Sequence of chain 7.F:
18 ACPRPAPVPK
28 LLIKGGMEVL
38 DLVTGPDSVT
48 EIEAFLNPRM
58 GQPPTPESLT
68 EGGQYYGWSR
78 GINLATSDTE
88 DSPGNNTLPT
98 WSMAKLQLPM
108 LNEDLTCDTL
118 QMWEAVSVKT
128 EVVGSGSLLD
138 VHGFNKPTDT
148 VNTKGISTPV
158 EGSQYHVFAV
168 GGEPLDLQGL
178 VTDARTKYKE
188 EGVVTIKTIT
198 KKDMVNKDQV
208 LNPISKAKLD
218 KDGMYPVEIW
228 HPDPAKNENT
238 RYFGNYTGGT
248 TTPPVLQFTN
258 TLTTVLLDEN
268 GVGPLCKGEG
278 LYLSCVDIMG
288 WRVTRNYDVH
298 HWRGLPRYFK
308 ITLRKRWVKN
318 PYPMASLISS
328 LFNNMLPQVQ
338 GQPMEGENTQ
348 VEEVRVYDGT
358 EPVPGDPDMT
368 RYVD

Sequence of chain 8.F:
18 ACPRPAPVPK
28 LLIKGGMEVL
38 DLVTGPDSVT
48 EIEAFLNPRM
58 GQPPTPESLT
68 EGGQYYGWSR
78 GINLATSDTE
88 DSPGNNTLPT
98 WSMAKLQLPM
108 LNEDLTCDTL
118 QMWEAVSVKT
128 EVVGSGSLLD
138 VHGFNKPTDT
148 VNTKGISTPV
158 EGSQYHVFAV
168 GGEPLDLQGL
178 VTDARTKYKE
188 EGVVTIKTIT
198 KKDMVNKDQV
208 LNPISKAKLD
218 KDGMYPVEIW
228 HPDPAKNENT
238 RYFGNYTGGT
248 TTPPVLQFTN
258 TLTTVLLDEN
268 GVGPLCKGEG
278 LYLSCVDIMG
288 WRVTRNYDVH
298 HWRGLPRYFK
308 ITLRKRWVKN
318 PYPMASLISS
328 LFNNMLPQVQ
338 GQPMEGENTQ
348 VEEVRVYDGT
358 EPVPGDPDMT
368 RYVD

Binding-site contacts:
Ligand atom O10 contacts residue ASN293 of chain 8.F at 3.5 Å (h-bond).
Ligand atom C1 contacts residue ARG77 of chain 8.F at 3.5 Å.
Ligand atom O3 contacts residue ASN80 of chain 8.F at 4.0 Å.
Ligand atom O10 contacts residue THR291 of chain 8.F at 3.7 Å.
Ligand atom C7 contacts residue TYR72 of chain 8.F at 4.2 Å (hydrophobic).
Ligand atom C4 contacts residue VAL296 of chain 8.F at 4.3 Å (hydrophobic).
Ligand atom O1B contacts residue ARG77 of chain 8.F at 2.9 Å (salt-bridge).
Ligand atom C5 contacts residue TYR72 of chain 8.F at 3.6 Å (hydrophobic).
Ligand atom O1A contacts residue ARG77 of chain 8.F at 3.0 Å (salt-bridge).
Ligand atom O4 contacts residue ASN80 of chain 8.F at 4.2 Å.
Ligand atom C3 contacts residue VAL296 of chain 8.F at 3.5 Å (hydrophobic).
Ligand atom C4 contacts residue GLY78 of chain 8.F at 3.4 Å.
Ligand atom C10 contacts residue TYR72 of chain 8.F at 4.1 Å (hydrophobic).
Ligand atom O4 contacts residue HIS298 of chain 8.F at 3.1 Å (h-bond).
Ligand atom C4 contacts residue HIS298 of chain 8.F at 4.1 Å.
Ligand atom C3 contacts residue HIS298 of chain 8.F at 4.1 Å.
Ligand atom O4 contacts residue ILE79 of chain 8.F at 3.5 Å (h-bond).
Ligand atom O4 contacts residue GLY78 of chain 8.F at 3.1 Å.
Ligand atom C3 contacts residue ARG77 of chain 8.F at 3.9 Å.
Ligand atom C2 contacts residue GLY78 of chain 8.F at 4.2 Å.
Ligand atom C4 contacts residue TYR72 of chain 8.F at 3.5 Å (hydrophobic).
Ligand atom O8 contacts residue TYR72 of chain 8.F at 4.2 Å.
Ligand atom O4 contacts residue TYR72 of chain 8.F at 4.3 Å.
Ligand atom C1 contacts residue TYR72 of chain 8.F at 3.8 Å (hydrophobic).
Ligand atom O3 contacts residue GLY78 of chain 8.F at 3.7 Å.
Ligand atom C5 contacts residue ASN93 of chain 8.F at 4.2 Å.
Ligand atom O1B contacts residue TYR72 of chain 8.F at 4.1 Å.
Ligand atom C6 contacts residue ASN93 of chain 8.F at 3.1 Å.
Ligand atom C6 contacts residue THR94 of chain 8.F at 4.2 Å.
Ligand atom O8 contacts residue ARG77 of chain 8.F at 3.9 Å.
Ligand atom O1A contacts residue TYR72 of chain 8.F at 3.2 Å.
Ligand atom O4 contacts residue VAL296 of chain 8.F at 3.8 Å.
Ligand atom O6 contacts residue ASN93 of chain 8.F at 2.9 Å (h-bond).
Ligand atom N5 contacts residue TYR72 of chain 8.F at 3.1 Å (h-bond).
Ligand atom O1A contacts residue GLY78 of chain 8.F at 3.7 Å.
Ligand atom C11 contacts residue ASP85 of chain 7.F at 3.7 Å.
Ligand atom C3 contacts residue GLY78 of chain 8.F at 4.0 Å.
Ligand atom O4 contacts residue THR291 of chain 8.F at 3.3 Å.
Ligand atom C6 contacts residue TYR72 of chain 8.F at 3.6 Å (hydrophobic).
Ligand atom C3 contacts residue GLY78 of chain 8.F at 4.2 Å.

The small molecule below binds the protein below.
Small molecule (SMILES): CC(=O)N[C@H]1[C@H]([C@H](O)[C@H](O)CO)O[C@@](O[C@H]2[C@@H](O)[C@@H](CO)O[C@@H](O[C@H]3[C@H](O)[C@@H](O)[C@H](O)O[C@@H]3CO)[C@@H]2O)(C(=O)O)C[C@@H]1O